Sequence of chain 1.A:
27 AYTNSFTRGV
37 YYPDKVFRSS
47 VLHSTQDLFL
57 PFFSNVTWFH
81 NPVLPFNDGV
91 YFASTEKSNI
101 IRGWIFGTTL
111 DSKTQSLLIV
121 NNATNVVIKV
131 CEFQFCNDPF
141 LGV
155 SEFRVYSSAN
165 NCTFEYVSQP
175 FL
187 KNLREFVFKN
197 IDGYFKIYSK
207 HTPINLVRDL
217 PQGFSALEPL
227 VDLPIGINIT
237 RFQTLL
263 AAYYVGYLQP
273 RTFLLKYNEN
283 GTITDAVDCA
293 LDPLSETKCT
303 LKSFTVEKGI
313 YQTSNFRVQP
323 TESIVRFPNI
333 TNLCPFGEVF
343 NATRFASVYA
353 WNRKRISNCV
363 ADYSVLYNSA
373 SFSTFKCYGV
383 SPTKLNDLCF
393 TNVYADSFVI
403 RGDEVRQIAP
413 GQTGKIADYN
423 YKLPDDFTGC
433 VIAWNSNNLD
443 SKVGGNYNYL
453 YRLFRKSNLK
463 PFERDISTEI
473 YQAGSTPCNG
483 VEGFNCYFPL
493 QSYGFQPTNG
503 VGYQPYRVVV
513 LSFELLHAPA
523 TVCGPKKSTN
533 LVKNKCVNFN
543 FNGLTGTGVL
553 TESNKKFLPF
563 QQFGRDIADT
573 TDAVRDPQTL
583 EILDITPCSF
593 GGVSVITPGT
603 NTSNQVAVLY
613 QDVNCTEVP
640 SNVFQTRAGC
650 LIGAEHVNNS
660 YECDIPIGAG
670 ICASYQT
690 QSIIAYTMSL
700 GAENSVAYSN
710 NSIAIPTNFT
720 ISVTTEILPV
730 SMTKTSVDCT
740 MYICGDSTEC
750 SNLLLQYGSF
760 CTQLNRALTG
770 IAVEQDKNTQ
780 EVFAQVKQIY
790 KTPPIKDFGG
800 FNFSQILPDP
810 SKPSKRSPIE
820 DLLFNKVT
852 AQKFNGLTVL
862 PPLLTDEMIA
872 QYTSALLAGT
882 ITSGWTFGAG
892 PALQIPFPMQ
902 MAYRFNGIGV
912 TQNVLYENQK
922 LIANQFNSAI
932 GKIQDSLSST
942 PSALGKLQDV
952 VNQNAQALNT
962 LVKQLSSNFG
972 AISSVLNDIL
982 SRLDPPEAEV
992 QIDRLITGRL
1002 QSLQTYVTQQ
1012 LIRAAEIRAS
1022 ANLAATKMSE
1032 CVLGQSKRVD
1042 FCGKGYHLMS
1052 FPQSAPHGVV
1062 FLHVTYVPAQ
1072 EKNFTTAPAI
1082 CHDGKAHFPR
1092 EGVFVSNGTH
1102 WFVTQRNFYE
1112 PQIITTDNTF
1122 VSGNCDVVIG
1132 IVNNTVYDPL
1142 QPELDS

This small molecule binds to this protein.
Small molecule (SMILES): CC(=O)N[C@@H]1[C@@H](O)[C@H](O)[C@@H](CO)O[C@H]1O

Binding-site contacts:
Ligand atom C5 contacts residue ASN282 of chain 1.A at 3.7 Å.
Ligand atom O5 contacts residue GLU281 of chain 1.A at 3.6 Å.
Ligand atom C1 contacts residue GLU281 of chain 1.A at 3.4 Å.
Ligand atom C8 contacts residue ASN282 of chain 1.A at 4.4 Å.
Ligand atom C5 contacts residue GLU281 of chain 1.A at 3.7 Å.
Ligand atom O5 contacts residue ASN282 of chain 1.A at 2.4 Å (h-bond).
Ligand atom N2 contacts residue ASN282 of chain 1.A at 2.9 Å (h-bond).
Ligand atom C4 contacts residue ASN282 of chain 1.A at 4.2 Å.
Ligand atom O7 contacts residue ASN282 of chain 1.A at 3.1 Å.
Ligand atom C2 contacts residue ASN282 of chain 1.A at 2.5 Å.
Ligand atom C1 contacts residue ASN282 of chain 1.A at 1.4 Å.
Ligand atom C2 contacts residue GLU281 of chain 1.A at 4.5 Å.
Ligand atom C7 contacts residue ASN282 of chain 1.A at 3.2 Å.
Ligand atom C3 contacts residue ASN282 of chain 1.A at 3.8 Å.